The small molecule below binds the protein below.
Small molecule (SMILES): CC(=O)N[C@H]1[C@H](O[C@H]2[C@H](O)[C@@H](NC(C)=O)CO[C@@H]2[C@H]2O[C@@]3(O)[C@H](O)[C@H](O)[C@H](C)O[C@@H]23)O[C@H](CO)[C@@H](O[C@@H]2O[C@H](CO)[C@@H](O)[C@H](O[C@H]3O[C@H](CO)[C@@H](O)[C@H](O)[C@@H]3O[C@@H]3O[C@H](CO)[C@@H](O)[C@H](O)[C@H]3NC(C)=O)[C@@H]2O)[C@@H]1O

Binding-site contacts:
Ligand atom O5 contacts residue ASN91 of chain 1.F at 2.5 Å (h-bond).
Ligand atom O4 contacts residue LEU121 of chain 1.F at 3.3 Å.
Ligand atom O7 contacts residue ASN91 of chain 1.F at 3.8 Å.
Ligand atom C4 contacts residue LEU121 of chain 1.F at 4.2 Å (hydrophobic).
Ligand atom C6 contacts residue TYR118 of chain 1.F at 3.0 Å (hydrophobic).
Ligand atom C5 contacts residue ASN91 of chain 1.F at 2.8 Å.
Ligand atom C3 contacts residue ASN91 of chain 1.F at 3.1 Å.
Ligand atom C2 contacts residue ASN91 of chain 1.F at 3.7 Å.
Ligand atom C6 contacts residue LEU121 of chain 1.F at 2.8 Å (hydrophobic).
Ligand atom O5 contacts residue ASN91 of chain 1.F at 3.8 Å.
Ligand atom C5 contacts residue ASN91 of chain 1.F at 3.7 Å.
Ligand atom C6 contacts residue ASN91 of chain 1.F at 3.8 Å.
Ligand atom C7 contacts residue ASN91 of chain 1.F at 4.3 Å.
Ligand atom C5 contacts residue LEU121 of chain 1.F at 4.0 Å (hydrophobic).
Ligand atom C4 contacts residue ASN91 of chain 1.F at 2.9 Å.
Ligand atom C1 contacts residue ASN91 of chain 1.F at 4.0 Å.
Ligand atom C4 contacts residue SER93 of chain 1.F at 4.4 Å.
Ligand atom N2 contacts residue ASN91 of chain 1.F at 4.3 Å.
Ligand atom O6 contacts residue ASN91 of chain 1.F at 3.6 Å.
Ligand atom C6 contacts residue SER93 of chain 1.F at 2.9 Å.
Ligand atom C5 contacts residue SER93 of chain 1.F at 3.5 Å.
Ligand atom C1 contacts residue ASN91 of chain 1.F at 2.9 Å.
Ligand atom O3 contacts residue ASN91 of chain 1.F at 4.0 Å.
Ligand atom O5 contacts residue LEU121 of chain 1.F at 4.3 Å.
Ligand atom C6 contacts residue ASN91 of chain 1.F at 3.7 Å.
Ligand atom C5 contacts residue TYR118 of chain 1.F at 4.4 Å (hydrophobic).
Ligand atom C2 contacts residue ASN91 of chain 1.F at 4.2 Å.
Ligand atom O4 contacts residue ASN91 of chain 1.F at 4.4 Å.

Sequence of chain 1.F:
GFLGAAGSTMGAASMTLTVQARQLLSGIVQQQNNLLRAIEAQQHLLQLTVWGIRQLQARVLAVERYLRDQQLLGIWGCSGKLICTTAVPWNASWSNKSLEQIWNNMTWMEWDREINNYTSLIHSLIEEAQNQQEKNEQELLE